Sequence of chain 1.D:
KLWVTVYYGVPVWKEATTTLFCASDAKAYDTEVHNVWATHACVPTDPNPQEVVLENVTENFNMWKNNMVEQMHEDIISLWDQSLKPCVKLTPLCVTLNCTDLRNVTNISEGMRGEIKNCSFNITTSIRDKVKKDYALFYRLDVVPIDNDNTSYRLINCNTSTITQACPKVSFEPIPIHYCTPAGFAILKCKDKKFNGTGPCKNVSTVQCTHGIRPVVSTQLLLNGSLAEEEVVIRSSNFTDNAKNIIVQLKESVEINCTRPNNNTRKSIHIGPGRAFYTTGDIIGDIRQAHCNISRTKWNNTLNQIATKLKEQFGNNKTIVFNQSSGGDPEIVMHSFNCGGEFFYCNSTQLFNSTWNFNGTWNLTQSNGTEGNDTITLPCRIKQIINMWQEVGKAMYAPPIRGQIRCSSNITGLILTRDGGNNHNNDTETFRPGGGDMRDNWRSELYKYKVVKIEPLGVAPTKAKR

This small molecule binds to this protein.
Small molecule (SMILES): CC(=O)N[C@@H]1[C@@H](O)[C@H](O)[C@@H](CO)O[C@H]1O

Binding-site contacts:
Ligand atom O7 contacts residue NAG1 of chain 1.Y at 3.2 Å.
Ligand atom C8 contacts residue ASN125 of chain 1.D at 4.0 Å.
Ligand atom O6 contacts residue LYS136 of chain 1.D at 4.5 Å.
Ligand atom O3 contacts residue NAG1 of chain 1.Y at 4.5 Å.
Ligand atom C8 contacts residue PHE124 of chain 1.D at 4.1 Å (hydrophobic).
Ligand atom C7 contacts residue NAG1 of chain 1.Y at 4.3 Å.
Ligand atom C4 contacts residue ASN125 of chain 1.D at 4.3 Å.
Ligand atom C3 contacts residue ASN125 of chain 1.D at 3.9 Å.
Ligand atom O5 contacts residue ASN125 of chain 1.D at 2.4 Å (h-bond).
Ligand atom C8 contacts residue ASN98 of chain 1.D at 4.3 Å.
Ligand atom C2 contacts residue ASN125 of chain 1.D at 2.7 Å.
Ligand atom C5 contacts residue ASN125 of chain 1.D at 3.6 Å.
Ligand atom C1 contacts residue LYS136 of chain 1.D at 3.7 Å.
Ligand atom C1 contacts residue ASN125 of chain 1.D at 1.5 Å.
Ligand atom O7 contacts residue ASN98 of chain 1.D at 4.4 Å.
Ligand atom N2 contacts residue ASN125 of chain 1.D at 2.9 Å (h-bond).
Ligand atom C7 contacts residue ASN125 of chain 1.D at 3.7 Å.
Ligand atom O5 contacts residue LYS136 of chain 1.D at 4.0 Å.
Ligand atom C5 contacts residue LYS136 of chain 1.D at 4.2 Å.
Ligand atom C8 contacts residue SER123 of chain 1.D at 3.7 Å.